A protein and the small-molecule ligand that binds it are described below.
Small molecule (SMILES): CCCCCCc1ccc(Oc2ccccc2N)c(O)c1

Binding-site contacts:
Ligand atom C17 contacts residue TYR173 of chain 1.D at 4.0 Å (hydrophobic).
Ligand atom C4 contacts residue ALA224 of chain 1.D at 3.8 Å (hydrophobic).
Ligand atom NAB contacts residue ALA121 of chain 1.D at 3.6 Å (h-bond).
Ligand atom C12 contacts residue ALA121 of chain 1.D at 3.4 Å (hydrophobic).
Ligand atom O7 contacts residue NAP1 of chain 1.U at 3.1 Å.
Ligand atom C1 contacts residue NAP1 of chain 1.U at 3.4 Å.
Ligand atom C11 contacts residue ALA123 of chain 1.D at 3.8 Å (hydrophobic).
Ligand atom C21 contacts residue GLY228 of chain 1.D at 3.7 Å.
Ligand atom NAB contacts residue NAP1 of chain 1.U at 3.5 Å (h-bond).
Ligand atom C4 contacts residue NAP1 of chain 1.U at 3.4 Å.
Ligand atom O17 contacts residue NAP1 of chain 1.U at 2.5 Å (h-bond).
Ligand atom C1 contacts residue TYR173 of chain 1.D at 3.9 Å (hydrophobic).
Ligand atom C6 contacts residue TYR183 of chain 1.D at 3.3 Å (hydrophobic).
Ligand atom O17 contacts residue LYS190 of chain 1.D at 3.7 Å.
Ligand atom C12 contacts residue MET186 of chain 1.D at 3.9 Å (hydrophobic).
Ligand atom C20 contacts residue VAL180 of chain 1.D at 3.9 Å (hydrophobic).
Ligand atom C13 contacts residue NAP1 of chain 1.U at 4.0 Å.
Ligand atom C10 contacts residue LEU128 of chain 1.D at 3.8 Å (hydrophobic).
Ligand atom C5 contacts residue NAP1 of chain 1.U at 3.4 Å.
Ligand atom C13 contacts residue SER223 of chain 1.D at 3.3 Å.
Ligand atom C21 contacts residue GLN181 of chain 1.D at 3.2 Å.
Ligand atom C2 contacts residue NAP1 of chain 1.U at 3.2 Å.
Ligand atom C21 contacts residue VAL180 of chain 1.D at 3.8 Å (hydrophobic).
Ligand atom C6 contacts residue NAP1 of chain 1.U at 3.4 Å.
Ligand atom C1 contacts residue TYR183 of chain 1.D at 3.3 Å (hydrophobic).
Ligand atom C18 contacts residue TYR173 of chain 1.D at 3.5 Å (hydrophobic).
Ligand atom NAB contacts residue SER223 of chain 1.D at 3.2 Å (h-bond).
Ligand atom C13 contacts residue ALA121 of chain 1.D at 3.8 Å (hydrophobic).
Ligand atom C3 contacts residue NAP1 of chain 1.U at 3.1 Å.
Ligand atom C12 contacts residue PHE122 of chain 1.D at 3.8 Å (hydrophobic).
Ligand atom C9 contacts residue VAL227 of chain 1.D at 3.8 Å (hydrophobic).
Ligand atom C3 contacts residue ALA224 of chain 1.D at 3.9 Å (hydrophobic).
Ligand atom C18 contacts residue ILE233 of chain 1.D at 4.0 Å (hydrophobic).
Ligand atom C16 contacts residue NAP1 of chain 1.U at 3.3 Å.
Ligand atom C8 contacts residue NAP1 of chain 1.U at 3.7 Å.
Ligand atom C10 contacts residue MET186 of chain 1.D at 3.7 Å (hydrophobic).
Ligand atom C8 contacts residue SER223 of chain 1.D at 3.7 Å.
Ligand atom O17 contacts residue TYR183 of chain 1.D at 2.5 Å (h-bond).
Ligand atom C12 contacts residue SER223 of chain 1.D at 3.8 Å.
Ligand atom C11 contacts residue MET186 of chain 1.D at 3.5 Å (hydrophobic).

Sequence of chain 1.D:
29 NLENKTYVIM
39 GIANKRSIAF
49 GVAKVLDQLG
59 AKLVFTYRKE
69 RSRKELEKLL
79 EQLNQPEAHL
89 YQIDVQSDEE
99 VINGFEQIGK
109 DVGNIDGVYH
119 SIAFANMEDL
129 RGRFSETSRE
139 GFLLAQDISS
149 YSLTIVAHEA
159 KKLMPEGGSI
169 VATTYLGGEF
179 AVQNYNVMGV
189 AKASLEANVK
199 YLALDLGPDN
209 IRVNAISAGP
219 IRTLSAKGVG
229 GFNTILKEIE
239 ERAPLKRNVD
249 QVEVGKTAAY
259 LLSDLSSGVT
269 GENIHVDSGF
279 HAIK